Sequence of chain 1.B:
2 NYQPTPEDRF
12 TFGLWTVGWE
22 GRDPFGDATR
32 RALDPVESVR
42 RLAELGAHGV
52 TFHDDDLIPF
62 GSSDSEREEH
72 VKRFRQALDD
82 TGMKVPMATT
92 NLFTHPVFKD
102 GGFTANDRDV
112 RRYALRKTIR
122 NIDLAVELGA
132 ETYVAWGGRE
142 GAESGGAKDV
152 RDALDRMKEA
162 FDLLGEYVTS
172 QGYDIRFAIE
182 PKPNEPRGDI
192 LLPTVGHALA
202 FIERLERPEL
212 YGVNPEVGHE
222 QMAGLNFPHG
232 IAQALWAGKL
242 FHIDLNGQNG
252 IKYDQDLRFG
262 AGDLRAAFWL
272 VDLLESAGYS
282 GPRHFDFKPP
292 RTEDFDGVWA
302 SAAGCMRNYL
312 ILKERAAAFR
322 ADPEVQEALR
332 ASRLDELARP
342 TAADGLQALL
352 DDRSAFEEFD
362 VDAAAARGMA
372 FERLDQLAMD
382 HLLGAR

The small molecule below binds the protein below.
Small molecule (SMILES): C[C@H](O)C[C@](C)(O)CO

Sequence of chain 1.A:
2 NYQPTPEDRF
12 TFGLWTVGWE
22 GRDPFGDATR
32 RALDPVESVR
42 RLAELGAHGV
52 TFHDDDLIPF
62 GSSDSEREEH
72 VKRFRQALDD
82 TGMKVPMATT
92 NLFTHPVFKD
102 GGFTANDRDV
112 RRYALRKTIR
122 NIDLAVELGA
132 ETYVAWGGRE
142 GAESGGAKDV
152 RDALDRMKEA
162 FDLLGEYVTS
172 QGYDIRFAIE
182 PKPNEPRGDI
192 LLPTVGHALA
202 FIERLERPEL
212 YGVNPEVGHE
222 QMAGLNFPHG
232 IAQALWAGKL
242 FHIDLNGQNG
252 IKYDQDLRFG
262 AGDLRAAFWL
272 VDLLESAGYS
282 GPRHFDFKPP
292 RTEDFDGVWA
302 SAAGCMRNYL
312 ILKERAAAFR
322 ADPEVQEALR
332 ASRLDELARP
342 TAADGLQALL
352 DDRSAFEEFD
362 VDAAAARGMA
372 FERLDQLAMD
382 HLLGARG

Binding-site contacts:
Ligand atom O6 contacts residue MG1 of chain 1.I at 2.7 Å.
Ligand atom O6 contacts residue TRP137 of chain 1.B at 4.3 Å.
Ligand atom CM contacts residue TRP137 of chain 1.B at 3.6 Å (hydrophobic).
Ligand atom C1 contacts residue PHE94 of chain 1.B at 3.7 Å (hydrophobic).
Ligand atom C3 contacts residue ASP287 of chain 1.B at 3.7 Å.
Ligand atom C5 contacts residue THR90 of chain 1.B at 3.8 Å.
Ligand atom C2 contacts residue ASP287 of chain 1.B at 3.6 Å.
Ligand atom CM contacts residue GLU181 of chain 1.B at 4.0 Å.
Ligand atom C2 contacts residue MG1 of chain 1.I at 4.3 Å.
Ligand atom C4 contacts residue HIS54 of chain 1.B at 3.6 Å.
Ligand atom CM contacts residue ASP287 of chain 1.B at 3.9 Å.
Ligand atom C2 contacts residue HIS54 of chain 1.B at 4.3 Å.
Ligand atom C3 contacts residue TRP16 of chain 1.B at 3.7 Å (hydrophobic).
Ligand atom C3 contacts residue MG1 of chain 1.I at 4.1 Å.
Ligand atom C3 contacts residue HIS54 of chain 1.B at 3.6 Å.
Ligand atom C5 contacts residue TRP16 of chain 1.B at 4.3 Å (hydrophobic).
Ligand atom C1 contacts residue PHE26 of chain 1.A at 4.4 Å (hydrophobic).
Ligand atom O2 contacts residue MG1 of chain 1.I at 4.0 Å.
Ligand atom C5 contacts residue GLU181 of chain 1.B at 3.6 Å.
Ligand atom O2 contacts residue TRP16 of chain 1.B at 3.3 Å (h-bond).
Ligand atom C5 contacts residue HIS54 of chain 1.B at 3.8 Å.
Ligand atom C1 contacts residue HIS54 of chain 1.B at 3.7 Å.
Ligand atom CM contacts residue HIS220 of chain 1.B at 4.5 Å.
Ligand atom C4 contacts residue TRP137 of chain 1.B at 3.8 Å (hydrophobic).
Ligand atom C5 contacts residue VAL135 of chain 1.B at 4.0 Å (hydrophobic).
Ligand atom CM contacts residue MG1 of chain 1.I at 3.9 Å.
Ligand atom C5 contacts residue TRP137 of chain 1.B at 4.4 Å (hydrophobic).
Ligand atom C4 contacts residue GLU181 of chain 1.B at 3.9 Å.
Ligand atom O4 contacts residue HIS54 of chain 1.B at 2.7 Å (h-bond).
Ligand atom C1 contacts residue TRP137 of chain 1.B at 3.8 Å (hydrophobic).
Ligand atom O4 contacts residue TRP137 of chain 1.B at 3.6 Å.
Ligand atom O6 contacts residue ASP287 of chain 1.B at 3.0 Å (salt-bridge).
Ligand atom O4 contacts residue THR90 of chain 1.B at 4.4 Å.
Ligand atom O4 contacts residue PHE94 of chain 1.B at 3.7 Å.
Ligand atom O6 contacts residue HIS220 of chain 1.B at 3.4 Å.
Ligand atom C2 contacts residue TRP16 of chain 1.B at 4.2 Å (hydrophobic).
Ligand atom O6 contacts residue GLU181 of chain 1.B at 2.7 Å (salt-bridge).
Ligand atom C2 contacts residue TRP137 of chain 1.B at 4.3 Å (hydrophobic).
Ligand atom O2 contacts residue ASP287 of chain 1.B at 2.7 Å (salt-bridge).
Ligand atom O6 contacts residue GLU217 of chain 1.B at 3.3 Å (salt-bridge).